Sequence of chain 1.C:
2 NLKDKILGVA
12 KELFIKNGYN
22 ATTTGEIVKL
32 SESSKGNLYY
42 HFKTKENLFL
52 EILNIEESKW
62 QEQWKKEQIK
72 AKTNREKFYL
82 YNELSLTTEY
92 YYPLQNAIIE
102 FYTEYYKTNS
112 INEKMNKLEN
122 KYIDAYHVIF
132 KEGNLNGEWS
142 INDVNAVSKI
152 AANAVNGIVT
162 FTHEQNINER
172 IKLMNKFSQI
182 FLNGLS

This protein binds this small molecule.
Small molecule (SMILES): N=C(N)c1ccc(/N=N/Nc2ccc(C(=N)N)cc2)cc1

Binding-site contacts:
Ligand atom C2 contacts residue PHE162 of chain 1.A at 3.4 Å (hydrophobic).
Ligand atom C4' contacts residue ASN154 of chain 1.C at 3.3 Å.
Ligand atom C3' contacts residue ILE124 of chain 1.C at 3.5 Å (hydrophobic).
Ligand atom C6' contacts residue PHE162 of chain 1.A at 4.0 Å (hydrophobic).
Ligand atom C6 contacts residue ASN157 of chain 1.C at 3.4 Å.
Ligand atom C5' contacts residue ASN154 of chain 1.C at 3.3 Å.
Ligand atom NB' contacts residue ILE124 of chain 1.C at 3.1 Å.
Ligand atom C5' contacts residue PHE162 of chain 1.A at 3.6 Å (hydrophobic).
Ligand atom C7 contacts residue ILE100 of chain 1.C at 3.6 Å (hydrophobic).
Ligand atom C3 contacts residue PHE162 of chain 1.A at 3.5 Å (hydrophobic).
Ligand atom NB contacts residue ILE100 of chain 1.C at 3.1 Å.
Ligand atom N1' contacts residue ASN157 of chain 1.C at 3.7 Å.
Ligand atom NA' contacts residue GLU165 of chain 1.A at 3.8 Å.
Ligand atom NA' contacts residue GLN166 of chain 1.A at 3.8 Å.
Ligand atom C6' contacts residue GLU120 of chain 1.C at 3.4 Å.
Ligand atom NB' contacts residue PHE162 of chain 1.A at 4.1 Å.
Ligand atom C7' contacts residue GLU120 of chain 1.C at 3.8 Å.
Ligand atom NB contacts residue TYR103 of chain 1.C at 3.6 Å.
Ligand atom C3 contacts residue TYR103 of chain 1.C at 3.4 Å (hydrophobic).
Ligand atom NA' contacts residue GLU120 of chain 1.C at 2.9 Å (salt-bridge).
Ligand atom C7' contacts residue ILE124 of chain 1.C at 3.8 Å (hydrophobic).
Ligand atom NA' contacts residue PHE162 of chain 1.A at 3.5 Å (h-bond).
Ligand atom C2' contacts residue GLU120 of chain 1.C at 3.9 Å.
Ligand atom NB contacts residue ILE99 of chain 1.C at 3.8 Å.
Ligand atom C5' contacts residue GLU120 of chain 1.C at 3.2 Å.
Ligand atom C7' contacts residue PHE162 of chain 1.A at 3.6 Å (hydrophobic).
Ligand atom N1 contacts residue ASN157 of chain 1.C at 3.0 Å (h-bond).
Ligand atom C1 contacts residue ASN157 of chain 1.C at 3.1 Å.
Ligand atom C4' contacts residue GLU120 of chain 1.C at 3.5 Å.
Ligand atom C5 contacts residue GLN96 of chain 1.C at 3.9 Å.
Ligand atom C6' contacts residue ASN154 of chain 1.C at 3.7 Å.
Ligand atom C3' contacts residue GLU120 of chain 1.C at 3.6 Å.
Ligand atom N contacts residue ASN157 of chain 1.C at 3.1 Å (h-bond).
Ligand atom C2 contacts residue TYR103 of chain 1.C at 3.4 Å (hydrophobic).
Ligand atom C3' contacts residue ASN154 of chain 1.C at 3.7 Å.
Ligand atom C7' contacts residue ASN154 of chain 1.C at 3.5 Å.
Ligand atom NA contacts residue ILE100 of chain 1.C at 3.2 Å.
Ligand atom C2 contacts residue ASN157 of chain 1.C at 3.7 Å.
Ligand atom C4' contacts residue PHE162 of chain 1.A at 4.0 Å (hydrophobic).
Ligand atom NB' contacts residue ASN154 of chain 1.C at 2.8 Å (h-bond).

Sequence of chain 1.A:
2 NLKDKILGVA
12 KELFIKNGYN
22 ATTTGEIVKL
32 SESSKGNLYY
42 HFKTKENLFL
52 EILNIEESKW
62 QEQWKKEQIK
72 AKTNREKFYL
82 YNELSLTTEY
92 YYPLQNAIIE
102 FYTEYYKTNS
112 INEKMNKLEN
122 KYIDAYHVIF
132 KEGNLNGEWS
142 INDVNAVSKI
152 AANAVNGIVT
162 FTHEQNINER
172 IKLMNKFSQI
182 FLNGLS